Binding-site contacts:
Ligand atom O2 contacts residue ASN99 of chain 1.A at 3.0 Å (h-bond).
Ligand atom C contacts residue VAL46 of chain 1.B at 3.9 Å (hydrophobic).
Ligand atom C20 contacts residue ILE105 of chain 1.A at 3.9 Å (hydrophobic).
Ligand atom C14 contacts residue ILE105 of chain 1.A at 3.9 Å (hydrophobic).
Ligand atom C6 contacts residue PRO41 of chain 1.B at 3.9 Å (hydrophobic).
Ligand atom C contacts residue PHE42 of chain 1.B at 3.6 Å (hydrophobic).
Ligand atom N2 contacts residue ILE105 of chain 1.B at 3.6 Å.
Ligand atom C23 contacts residue ASP104 of chain 1.B at 3.5 Å.
Ligand atom N1 contacts residue TYR98 of chain 1.B at 3.9 Å.
Ligand atom C10 contacts residue GOL1 of chain 1.D at 3.3 Å.
Ligand atom C18 contacts residue PRO41 of chain 1.A at 3.8 Å (hydrophobic).
Ligand atom C4 contacts residue GOL1 of chain 1.D at 3.8 Å.
Ligand atom C19 contacts residue PRO41 of chain 1.A at 3.9 Å (hydrophobic).
Ligand atom C1 contacts residue ILE105 of chain 1.B at 3.9 Å (hydrophobic).
Ligand atom O contacts residue PRO41 of chain 1.B at 3.6 Å (h-bond).
Ligand atom C19 contacts residue VAL46 of chain 1.A at 3.8 Å (hydrophobic).
Ligand atom C10 contacts residue ASP104 of chain 1.A at 3.9 Å.
Ligand atom N6 contacts residue VAL46 of chain 1.A at 3.8 Å.
Ligand atom N1 contacts residue ASN99 of chain 1.B at 3.2 Å (h-bond).
Ligand atom C2 contacts residue ASN99 of chain 1.B at 3.8 Å.
Ligand atom C20 contacts residue ASN99 of chain 1.A at 3.8 Å.
Ligand atom C4 contacts residue ASP104 of chain 1.A at 3.6 Å.
Ligand atom C3 contacts residue ASN99 of chain 1.B at 3.5 Å.
Ligand atom C22 contacts residue LEU53 of chain 1.A at 3.5 Å (hydrophobic).
Ligand atom C15 contacts residue ASP104 of chain 1.B at 3.7 Å.
Ligand atom C23 contacts residue ILE105 of chain 1.A at 3.8 Å (hydrophobic).
Ligand atom C13 contacts residue ILE105 of chain 1.A at 3.8 Å (hydrophobic).
Ligand atom O2 contacts residue CYS95 of chain 1.A at 3.8 Å.
Ligand atom C8 contacts residue MET108 of chain 1.A at 3.8 Å (hydrophobic).
Ligand atom N3 contacts residue ILE105 of chain 1.B at 3.7 Å.
Ligand atom C22 contacts residue TYR98 of chain 1.A at 3.7 Å (hydrophobic).
Ligand atom C12 contacts residue TRP40 of chain 1.B at 3.6 Å (hydrophobic).
Ligand atom C9 contacts residue MET108 of chain 1.A at 3.8 Å (hydrophobic).
Ligand atom C21 contacts residue ASN99 of chain 1.A at 3.8 Å.
Ligand atom C7 contacts residue ILE105 of chain 1.B at 3.9 Å (hydrophobic).
Ligand atom C contacts residue PRO41 of chain 1.B at 3.5 Å (hydrophobic).
Ligand atom C9 contacts residue ASP104 of chain 1.A at 3.3 Å.
Ligand atom C22 contacts residue TYR56 of chain 1.A at 3.7 Å (hydrophobic).
Ligand atom C19 contacts residue PHE42 of chain 1.A at 3.7 Å (hydrophobic).
Ligand atom C12 contacts residue PRO41 of chain 1.A at 3.9 Å (hydrophobic).

Sequence of chain 1.B:
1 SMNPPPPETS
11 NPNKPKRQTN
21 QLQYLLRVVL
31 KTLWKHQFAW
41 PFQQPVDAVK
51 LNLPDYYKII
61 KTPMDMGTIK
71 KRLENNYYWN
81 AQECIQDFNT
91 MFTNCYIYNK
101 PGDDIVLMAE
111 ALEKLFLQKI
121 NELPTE

A small-molecule ligand and the protein it binds are described below.
Small molecule (SMILES): COc1nnc2ccc(N3CCC(c4ccc(OCCN5CCN(C)C(=O)[C@H]5C)cc4)CC3)nn12

Sequence of chain 1.A:
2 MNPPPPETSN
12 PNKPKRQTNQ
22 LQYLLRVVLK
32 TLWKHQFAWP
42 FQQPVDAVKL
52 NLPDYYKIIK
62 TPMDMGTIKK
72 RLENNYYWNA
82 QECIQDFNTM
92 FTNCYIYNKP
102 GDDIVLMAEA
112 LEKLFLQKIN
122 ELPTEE